This small molecule binds to this protein.
Small molecule (SMILES): CC(=O)N[C@@H]1[C@@H](O)[C@H](O)[C@@H](CO)O[C@H]1O

Sequence of chain 1.A:
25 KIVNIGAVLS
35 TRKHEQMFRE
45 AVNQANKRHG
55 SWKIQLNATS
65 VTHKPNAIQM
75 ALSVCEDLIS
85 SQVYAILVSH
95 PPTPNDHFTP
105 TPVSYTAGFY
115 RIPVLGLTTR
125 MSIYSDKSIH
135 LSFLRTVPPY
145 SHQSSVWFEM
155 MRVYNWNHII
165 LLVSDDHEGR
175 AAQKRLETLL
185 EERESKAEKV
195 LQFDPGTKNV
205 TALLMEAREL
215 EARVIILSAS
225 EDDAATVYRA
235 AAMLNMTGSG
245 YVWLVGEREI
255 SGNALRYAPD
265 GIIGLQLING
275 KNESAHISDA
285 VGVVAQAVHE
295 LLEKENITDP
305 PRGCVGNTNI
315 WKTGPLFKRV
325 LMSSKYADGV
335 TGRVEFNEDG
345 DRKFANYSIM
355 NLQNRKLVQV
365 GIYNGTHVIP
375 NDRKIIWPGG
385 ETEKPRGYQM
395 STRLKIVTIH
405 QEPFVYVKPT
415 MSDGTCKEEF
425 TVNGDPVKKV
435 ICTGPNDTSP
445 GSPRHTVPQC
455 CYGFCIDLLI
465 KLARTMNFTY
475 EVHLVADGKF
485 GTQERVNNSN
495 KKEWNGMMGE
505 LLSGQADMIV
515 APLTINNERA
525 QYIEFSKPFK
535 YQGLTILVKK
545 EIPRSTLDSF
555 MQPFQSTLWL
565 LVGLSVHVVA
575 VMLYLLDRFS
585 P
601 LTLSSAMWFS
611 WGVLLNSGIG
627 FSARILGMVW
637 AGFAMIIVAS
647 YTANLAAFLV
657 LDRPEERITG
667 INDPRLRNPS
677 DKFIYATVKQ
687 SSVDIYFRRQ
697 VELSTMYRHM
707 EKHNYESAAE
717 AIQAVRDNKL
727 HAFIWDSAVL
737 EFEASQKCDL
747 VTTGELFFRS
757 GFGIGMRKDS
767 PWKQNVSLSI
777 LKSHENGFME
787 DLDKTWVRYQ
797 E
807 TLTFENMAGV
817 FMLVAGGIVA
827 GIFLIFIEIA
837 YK

Binding-site contacts:
Ligand atom C8 contacts residue ARG212 of chain 1.A at 3.1 Å.
Ligand atom C8 contacts residue TYR245 of chain 1.A at 3.5 Å (hydrophobic).
Ligand atom C7 contacts residue ARG212 of chain 1.A at 4.1 Å.
Ligand atom C4 contacts residue ASN239 of chain 1.A at 4.3 Å.
Ligand atom N2 contacts residue ASN239 of chain 1.A at 2.9 Å (h-bond).
Ligand atom O7 contacts residue ASN239 of chain 1.A at 2.8 Å (h-bond).
Ligand atom N2 contacts residue ARG212 of chain 1.A at 4.1 Å.
Ligand atom C5 contacts residue ASN239 of chain 1.A at 3.7 Å.
Ligand atom C3 contacts residue ASN239 of chain 1.A at 3.8 Å.
Ligand atom C1 contacts residue ASN239 of chain 1.A at 1.4 Å.
Ligand atom C7 contacts residue ASN239 of chain 1.A at 3.2 Å.
Ligand atom C2 contacts residue ASN239 of chain 1.A at 2.5 Å.
Ligand atom C8 contacts residue ASN239 of chain 1.A at 3.7 Å.
Ligand atom O5 contacts residue ASN239 of chain 1.A at 2.4 Å (h-bond).